Binding-site contacts:
Ligand atom C8 contacts residue ASN613 of chain 1.C at 4.4 Å.
Ligand atom C1 contacts residue THR615 of chain 1.C at 4.4 Å.
Ligand atom O5 contacts residue THR615 of chain 1.C at 3.9 Å.
Ligand atom C3 contacts residue ASN613 of chain 1.C at 3.8 Å.
Ligand atom C7 contacts residue ASN613 of chain 1.C at 3.2 Å.
Ligand atom C1 contacts residue ASN613 of chain 1.C at 1.4 Å.
Ligand atom O7 contacts residue ASN613 of chain 1.C at 3.2 Å (h-bond).
Ligand atom C2 contacts residue ASN613 of chain 1.C at 2.4 Å.
Ligand atom O6 contacts residue THR615 of chain 1.C at 3.8 Å.
Ligand atom O5 contacts residue ASN613 of chain 1.C at 2.4 Å (h-bond).
Ligand atom C4 contacts residue ASN613 of chain 1.C at 4.2 Å.
Ligand atom N2 contacts residue ASN613 of chain 1.C at 2.9 Å (h-bond).
Ligand atom C5 contacts residue ASN613 of chain 1.C at 3.7 Å.

Sequence of chain 1.C:
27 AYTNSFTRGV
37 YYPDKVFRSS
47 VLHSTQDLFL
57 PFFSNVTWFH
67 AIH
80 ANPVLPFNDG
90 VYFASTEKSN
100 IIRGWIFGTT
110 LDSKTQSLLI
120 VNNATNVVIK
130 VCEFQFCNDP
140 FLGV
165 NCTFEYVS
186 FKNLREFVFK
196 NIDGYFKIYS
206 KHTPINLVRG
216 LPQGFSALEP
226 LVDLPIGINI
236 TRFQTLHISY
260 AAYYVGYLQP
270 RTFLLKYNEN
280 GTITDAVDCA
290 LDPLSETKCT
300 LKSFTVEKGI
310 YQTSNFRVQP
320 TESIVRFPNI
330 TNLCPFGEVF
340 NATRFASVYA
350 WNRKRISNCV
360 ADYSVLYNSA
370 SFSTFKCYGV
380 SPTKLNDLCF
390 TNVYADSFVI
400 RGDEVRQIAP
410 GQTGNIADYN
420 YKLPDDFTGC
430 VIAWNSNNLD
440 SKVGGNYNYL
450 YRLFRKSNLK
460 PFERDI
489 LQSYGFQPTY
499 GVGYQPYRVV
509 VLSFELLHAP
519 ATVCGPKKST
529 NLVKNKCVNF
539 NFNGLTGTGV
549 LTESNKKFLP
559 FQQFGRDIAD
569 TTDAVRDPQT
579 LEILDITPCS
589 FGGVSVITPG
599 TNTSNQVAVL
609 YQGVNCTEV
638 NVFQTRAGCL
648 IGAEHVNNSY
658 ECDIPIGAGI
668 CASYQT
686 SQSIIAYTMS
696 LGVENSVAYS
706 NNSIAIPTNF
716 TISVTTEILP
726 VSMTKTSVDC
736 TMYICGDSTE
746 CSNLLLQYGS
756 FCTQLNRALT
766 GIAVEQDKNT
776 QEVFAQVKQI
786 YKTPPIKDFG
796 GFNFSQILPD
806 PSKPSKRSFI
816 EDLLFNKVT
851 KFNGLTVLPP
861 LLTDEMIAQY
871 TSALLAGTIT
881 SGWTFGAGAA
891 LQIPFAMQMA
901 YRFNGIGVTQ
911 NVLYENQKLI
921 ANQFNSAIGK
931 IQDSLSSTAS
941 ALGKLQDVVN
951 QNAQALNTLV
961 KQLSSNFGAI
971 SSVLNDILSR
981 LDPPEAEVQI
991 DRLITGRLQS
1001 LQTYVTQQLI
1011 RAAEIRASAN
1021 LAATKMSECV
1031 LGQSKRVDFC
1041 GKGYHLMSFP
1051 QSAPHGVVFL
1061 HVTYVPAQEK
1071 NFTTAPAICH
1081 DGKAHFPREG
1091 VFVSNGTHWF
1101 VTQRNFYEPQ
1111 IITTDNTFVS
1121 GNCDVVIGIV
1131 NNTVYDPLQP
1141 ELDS

A small-molecule ligand and the protein it binds are described below.
Small molecule (SMILES): CC(=O)N[C@@H]1[C@@H](O)[C@H](O)[C@@H](CO)O[C@H]1O